This small molecule binds to this protein.
Small molecule (SMILES): CC(C)C[C@H](NC(=O)[C@@H](O)[C@H](N)Cc1ccccc1)C(=O)O

Sequence of chain 1.K:
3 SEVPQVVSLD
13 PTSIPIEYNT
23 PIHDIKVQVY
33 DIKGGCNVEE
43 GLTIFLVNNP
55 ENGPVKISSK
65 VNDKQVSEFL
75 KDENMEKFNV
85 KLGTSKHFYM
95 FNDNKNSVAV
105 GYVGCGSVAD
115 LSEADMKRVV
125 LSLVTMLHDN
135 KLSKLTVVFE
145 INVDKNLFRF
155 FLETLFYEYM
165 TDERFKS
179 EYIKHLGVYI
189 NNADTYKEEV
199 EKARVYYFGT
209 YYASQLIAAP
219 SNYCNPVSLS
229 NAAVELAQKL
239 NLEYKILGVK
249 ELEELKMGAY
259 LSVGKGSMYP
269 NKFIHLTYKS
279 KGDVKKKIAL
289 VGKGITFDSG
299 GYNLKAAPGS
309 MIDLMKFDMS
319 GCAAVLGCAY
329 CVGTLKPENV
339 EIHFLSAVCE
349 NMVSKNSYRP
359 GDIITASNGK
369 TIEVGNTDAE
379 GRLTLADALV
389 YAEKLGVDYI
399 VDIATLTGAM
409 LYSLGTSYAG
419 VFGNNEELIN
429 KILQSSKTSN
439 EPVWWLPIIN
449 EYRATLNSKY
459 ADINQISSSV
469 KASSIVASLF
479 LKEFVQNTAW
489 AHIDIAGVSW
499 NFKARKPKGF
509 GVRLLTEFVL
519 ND

Binding-site contacts:
Ligand atom O2 contacts residue ASP376 of chain 1.K at 2.9 Å (salt-bridge).
Ligand atom C9 contacts residue MET313 of chain 1.K at 3.8 Å (hydrophobic).
Ligand atom O2 contacts residue CO31 of chain 1.QC at 2.7 Å (h-bond).
Ligand atom C3 contacts residue LEU404 of chain 1.K at 3.5 Å (hydrophobic).
Ligand atom N1 contacts residue LEU404 of chain 1.K at 3.1 Å (h-bond).
Ligand atom C6 contacts residue LEU404 of chain 1.K at 3.5 Å (hydrophobic).
Ligand atom C2 contacts residue ZN1 of chain 1.RC at 3.1 Å.
Ligand atom C6 contacts residue THR403 of chain 1.K at 3.3 Å.
Ligand atom C12 contacts residue PHE315 of chain 1.K at 3.6 Å (hydrophobic).
Ligand atom C10 contacts residue MET309 of chain 1.K at 3.0 Å (hydrophobic).
Ligand atom C2 contacts residue CO31 of chain 1.QC at 3.4 Å.
Ligand atom O3 contacts residue LYS303 of chain 1.K at 3.0 Å (salt-bridge).
Ligand atom N2 contacts residue LYS291 of chain 1.K at 3.4 Å (salt-bridge).
Ligand atom C13 contacts residue CO31 of chain 1.QC at 3.6 Å.
Ligand atom N1 contacts residue CO31 of chain 1.QC at 3.2 Å (h-bond).
Ligand atom N2 contacts residue ASP316 of chain 1.K at 2.9 Å (salt-bridge).
Ligand atom N2 contacts residue ASP296 of chain 1.K at 3.4 Å (salt-bridge).
Ligand atom O3 contacts residue ASP376 of chain 1.K at 3.3 Å (salt-bridge).
Ligand atom O2 contacts residue ASP296 of chain 1.K at 3.1 Å (salt-bridge).
Ligand atom C2 contacts residue LYS291 of chain 1.K at 3.7 Å.
Ligand atom C1 contacts residue ZN1 of chain 1.RC at 3.3 Å.
Ligand atom O4 contacts residue THR405 of chain 1.K at 3.4 Å.
Ligand atom O2 contacts residue ZN1 of chain 1.RC at 2.3 Å.
Ligand atom N2 contacts residue THR403 of chain 1.K at 3.4 Å (h-bond).
Ligand atom C13 contacts residue ARG380 of chain 1.K at 3.6 Å.
Ligand atom N1 contacts residue ASP376 of chain 1.K at 3.5 Å (salt-bridge).
Ligand atom O2 contacts residue LYS291 of chain 1.K at 3.4 Å (salt-bridge).
Ligand atom O4 contacts residue GLY406 of chain 1.K at 2.7 Å (h-bond).
Ligand atom C3 contacts residue MG1 of chain 1.TC at 3.3 Å.
Ligand atom C11 contacts residue PHE315 of chain 1.K at 3.4 Å (hydrophobic).
Ligand atom O3 contacts residue MG1 of chain 1.TC at 3.1 Å.
Ligand atom C2 contacts residue LEU404 of chain 1.K at 3.0 Å (hydrophobic).
Ligand atom C3 contacts residue ASP376 of chain 1.K at 3.3 Å.
Ligand atom O2 contacts residue GLU378 of chain 1.K at 3.1 Å (salt-bridge).
Ligand atom O2 contacts residue MG1 of chain 1.TC at 2.2 Å.
Ligand atom C9 contacts residue MET309 of chain 1.K at 3.5 Å (hydrophobic).
Ligand atom C15 contacts residue ASN374 of chain 1.K at 3.7 Å.
Ligand atom N2 contacts residue ZN1 of chain 1.RC at 2.4 Å.
Ligand atom C12 contacts residue ALA494 of chain 1.K at 3.7 Å (hydrophobic).
Ligand atom C2 contacts residue MG1 of chain 1.TC at 3.2 Å.